A small-molecule ligand and the protein it binds are described below.
Small molecule (SMILES): CC(=O)N[C@@H]1[C@@H](O)[C@H](O)[C@@H](CO)O[C@H]1O

Binding-site contacts:
Ligand atom N2 contacts residue GLU27 of chain 1.A at 3.7 Å.
Ligand atom C4 contacts residue ASN48 of chain 1.A at 4.0 Å.
Ligand atom C7 contacts residue CYS51 of chain 1.A at 4.1 Å (hydrophobic).
Ligand atom C7 contacts residue ARG181 of chain 1.A at 3.4 Å.
Ligand atom C6 contacts residue ASN48 of chain 1.A at 4.5 Å.
Ligand atom O5 contacts residue GLU47 of chain 1.A at 3.6 Å.
Ligand atom C8 contacts residue CYS51 of chain 1.A at 3.8 Å (hydrophobic).
Ligand atom C4 contacts residue ARG181 of chain 1.A at 4.5 Å.
Ligand atom C1 contacts residue ASN48 of chain 1.A at 1.4 Å.
Ligand atom N2 contacts residue ARG181 of chain 1.A at 3.6 Å (salt-bridge).
Ligand atom O7 contacts residue ARG181 of chain 1.A at 3.6 Å (salt-bridge).
Ligand atom O7 contacts residue CYS51 of chain 1.A at 3.8 Å.
Ligand atom C5 contacts residue GLU47 of chain 1.A at 4.4 Å.
Ligand atom C6 contacts residue GLU47 of chain 1.A at 3.9 Å.
Ligand atom O3 contacts residue ARG181 of chain 1.A at 3.1 Å (salt-bridge).
Ligand atom C1 contacts residue GLU27 of chain 1.A at 4.2 Å.
Ligand atom C7 contacts residue GLU27 of chain 1.A at 3.8 Å.
Ligand atom C8 contacts residue CYS96 of chain 1.A at 4.4 Å (hydrophobic).
Ligand atom C3 contacts residue ASN48 of chain 1.A at 3.7 Å.
Ligand atom C2 contacts residue ARG181 of chain 1.A at 3.9 Å.
Ligand atom C2 contacts residue ASN48 of chain 1.A at 2.4 Å.
Ligand atom O7 contacts residue ASN48 of chain 1.A at 3.0 Å (h-bond).
Ligand atom C8 contacts residue GLU27 of chain 1.A at 3.6 Å.
Ligand atom O5 contacts residue ASN48 of chain 1.A at 2.1 Å (h-bond).
Ligand atom C8 contacts residue ASN25 of chain 1.A at 3.5 Å.
Ligand atom O7 contacts residue ASN25 of chain 1.A at 3.4 Å (h-bond).
Ligand atom C3 contacts residue ARG181 of chain 1.A at 4.0 Å.
Ligand atom C7 contacts residue ASN25 of chain 1.A at 4.0 Å.
Ligand atom N2 contacts residue ASN48 of chain 1.A at 3.0 Å (h-bond).
Ligand atom C8 contacts residue ARG181 of chain 1.A at 3.8 Å.
Ligand atom C8 contacts residue SER95 of chain 1.A at 4.3 Å.
Ligand atom O6 contacts residue GLU47 of chain 1.A at 4.1 Å.
Ligand atom C5 contacts residue ASN48 of chain 1.A at 3.4 Å.
Ligand atom C7 contacts residue ASN48 of chain 1.A at 3.3 Å.
Ligand atom C8 contacts residue SER97 of chain 1.A at 3.9 Å.

Sequence of chain 1.A:
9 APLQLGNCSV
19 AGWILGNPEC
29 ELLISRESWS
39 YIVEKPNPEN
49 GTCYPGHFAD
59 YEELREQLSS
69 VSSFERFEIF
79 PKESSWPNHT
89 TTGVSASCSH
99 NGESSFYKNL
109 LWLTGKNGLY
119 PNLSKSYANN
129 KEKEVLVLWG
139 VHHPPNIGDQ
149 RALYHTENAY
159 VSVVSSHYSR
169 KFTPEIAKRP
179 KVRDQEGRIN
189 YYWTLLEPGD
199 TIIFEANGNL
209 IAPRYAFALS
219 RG